Sequence of chain 1.A:
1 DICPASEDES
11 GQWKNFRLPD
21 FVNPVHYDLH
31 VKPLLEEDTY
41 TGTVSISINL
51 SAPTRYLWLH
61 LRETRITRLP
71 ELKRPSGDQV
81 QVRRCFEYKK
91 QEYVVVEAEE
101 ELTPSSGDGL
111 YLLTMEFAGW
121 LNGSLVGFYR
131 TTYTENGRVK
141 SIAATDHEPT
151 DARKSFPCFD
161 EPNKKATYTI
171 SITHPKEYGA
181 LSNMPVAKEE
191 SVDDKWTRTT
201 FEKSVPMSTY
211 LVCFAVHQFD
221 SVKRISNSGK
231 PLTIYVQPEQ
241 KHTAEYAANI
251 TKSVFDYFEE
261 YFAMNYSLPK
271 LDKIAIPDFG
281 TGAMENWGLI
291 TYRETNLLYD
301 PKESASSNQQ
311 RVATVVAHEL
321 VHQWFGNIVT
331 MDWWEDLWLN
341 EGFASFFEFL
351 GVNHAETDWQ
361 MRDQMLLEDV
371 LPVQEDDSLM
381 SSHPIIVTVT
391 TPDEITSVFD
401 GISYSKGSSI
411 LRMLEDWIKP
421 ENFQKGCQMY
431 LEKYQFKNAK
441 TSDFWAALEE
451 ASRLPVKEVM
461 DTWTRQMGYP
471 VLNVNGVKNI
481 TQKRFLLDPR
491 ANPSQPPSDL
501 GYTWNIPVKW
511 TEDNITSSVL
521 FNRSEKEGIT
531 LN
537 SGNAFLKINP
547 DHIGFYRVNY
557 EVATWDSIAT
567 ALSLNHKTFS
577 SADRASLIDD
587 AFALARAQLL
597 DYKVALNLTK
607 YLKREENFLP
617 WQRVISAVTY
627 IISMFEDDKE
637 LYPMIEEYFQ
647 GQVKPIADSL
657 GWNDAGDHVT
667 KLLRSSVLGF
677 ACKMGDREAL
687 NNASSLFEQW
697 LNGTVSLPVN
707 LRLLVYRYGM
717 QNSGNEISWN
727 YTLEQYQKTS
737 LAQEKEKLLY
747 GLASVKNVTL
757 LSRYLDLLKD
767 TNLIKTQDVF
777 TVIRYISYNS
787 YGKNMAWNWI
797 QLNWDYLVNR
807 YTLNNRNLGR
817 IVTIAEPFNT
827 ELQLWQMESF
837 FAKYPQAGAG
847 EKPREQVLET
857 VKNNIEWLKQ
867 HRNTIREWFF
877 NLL

Binding-site contacts:
Ligand atom C1 contacts residue GLU722 of chain 1.A at 3.6 Å.
Ligand atom C2 contacts residue ASN726 of chain 1.A at 2.4 Å.
Ligand atom O5 contacts residue GLU722 of chain 1.A at 4.5 Å.
Ligand atom O5 contacts residue ASN726 of chain 1.A at 2.4 Å (h-bond).
Ligand atom C3 contacts residue GLU722 of chain 1.A at 3.7 Å.
Ligand atom N2 contacts residue GLU722 of chain 1.A at 3.1 Å (salt-bridge).
Ligand atom C7 contacts residue GLU722 of chain 1.A at 4.1 Å.
Ligand atom C4 contacts residue ASN726 of chain 1.A at 4.1 Å.
Ligand atom O6 contacts residue ARG759 of chain 1.A at 3.7 Å.
Ligand atom C1 contacts residue ARG759 of chain 1.A at 3.6 Å.
Ligand atom O5 contacts residue ARG759 of chain 1.A at 3.4 Å (salt-bridge).
Ligand atom N2 contacts residue ASN726 of chain 1.A at 3.0 Å (h-bond).
Ligand atom O7 contacts residue ASN726 of chain 1.A at 3.1 Å (h-bond).
Ligand atom C1 contacts residue ASN726 of chain 1.A at 1.5 Å.
Ligand atom C6 contacts residue ARG759 of chain 1.A at 3.5 Å.
Ligand atom C8 contacts residue GLU722 of chain 1.A at 3.9 Å.
Ligand atom C7 contacts residue ASN726 of chain 1.A at 3.3 Å.
Ligand atom C8 contacts residue ILE723 of chain 1.A at 4.0 Å (hydrophobic).
Ligand atom C5 contacts residue ASN726 of chain 1.A at 3.7 Å.
Ligand atom C3 contacts residue ASN726 of chain 1.A at 3.8 Å.
Ligand atom C5 contacts residue ARG759 of chain 1.A at 3.8 Å.
Ligand atom C2 contacts residue GLU722 of chain 1.A at 3.6 Å.

A protein and the small-molecule ligand that binds it are described below.
Small molecule (SMILES): CC(=O)N[C@H]1[C@H](O[C@H]2[C@H](O)[C@@H](NC(C)=O)CO[C@@H]2CO)O[C@H](CO)[C@@H](O)[C@@H]1O